Sequence of chain 18.E:
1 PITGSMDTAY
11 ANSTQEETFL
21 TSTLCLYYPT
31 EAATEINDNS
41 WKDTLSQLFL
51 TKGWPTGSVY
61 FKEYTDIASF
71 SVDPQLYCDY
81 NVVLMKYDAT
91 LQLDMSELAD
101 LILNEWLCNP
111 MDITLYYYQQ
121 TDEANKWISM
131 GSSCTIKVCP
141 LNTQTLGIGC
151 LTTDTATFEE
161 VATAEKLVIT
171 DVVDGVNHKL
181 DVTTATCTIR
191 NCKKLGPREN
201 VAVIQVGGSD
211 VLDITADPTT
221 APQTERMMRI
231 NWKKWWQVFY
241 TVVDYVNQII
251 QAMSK

The protein below binds the small molecule below.
Small molecule (SMILES): CC(=O)N[C@H]1[C@H](O[C@H]2[C@H](O)[C@@H](NC(C)=O)CO[C@@H]2CO)O[C@H](CO)[C@@H](O)[C@@H]1O

Binding-site contacts:
Ligand atom N2 contacts residue ASN12 of chain 18.E at 3.8 Å.
Ligand atom O7 contacts residue ASN12 of chain 18.E at 3.6 Å.
Ligand atom C2 contacts residue ASN12 of chain 18.E at 3.3 Å.
Ligand atom C1 contacts residue ASN12 of chain 18.E at 2.2 Å.
Ligand atom C5 contacts residue ASN12 of chain 18.E at 4.1 Å.
Ligand atom O5 contacts residue ASN12 of chain 18.E at 2.7 Å (h-bond).
Ligand atom C7 contacts residue ASN12 of chain 18.E at 3.9 Å.